Sequence of chain 1.C:
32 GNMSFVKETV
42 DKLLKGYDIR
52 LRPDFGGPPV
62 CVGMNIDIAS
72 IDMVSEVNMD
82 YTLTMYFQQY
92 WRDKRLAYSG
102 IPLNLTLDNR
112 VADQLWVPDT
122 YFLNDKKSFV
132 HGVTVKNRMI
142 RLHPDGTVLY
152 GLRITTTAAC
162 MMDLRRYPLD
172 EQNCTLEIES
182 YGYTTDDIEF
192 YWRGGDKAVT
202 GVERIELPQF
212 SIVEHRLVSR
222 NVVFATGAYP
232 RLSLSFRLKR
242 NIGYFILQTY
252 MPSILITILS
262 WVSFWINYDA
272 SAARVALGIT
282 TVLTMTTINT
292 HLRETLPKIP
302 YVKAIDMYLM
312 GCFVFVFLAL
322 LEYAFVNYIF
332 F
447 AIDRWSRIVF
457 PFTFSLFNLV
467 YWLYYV

The small molecule below binds the protein below.
Small molecule (SMILES): CC(=O)N[C@H]1[C@H](O[C@H]2[C@H](O)[C@@H](NC(C)=O)CO[C@@H]2CO)O[C@H](CO)[C@@H](O[C@@H]2O[C@H](CO[C@H]3O[C@H](CO)[C@@H](O)[C@H](O)[C@@H]3O)[C@@H](O)[C@H](O[C@H]3O[C@H](CO)[C@@H](O)[C@H](O)[C@@H]3O)[C@@H]2O)[C@@H]1O

Binding-site contacts:
Ligand atom O7 contacts residue ARG221 of chain 1.C at 3.6 Å.
Ligand atom C8 contacts residue SER236 of chain 1.C at 3.9 Å.
Ligand atom C7 contacts residue ARG238 of chain 1.C at 3.8 Å.
Ligand atom O3 contacts residue ARG217 of chain 1.C at 3.1 Å (salt-bridge).
Ligand atom O5 contacts residue ASN174 of chain 1.C at 2.3 Å (h-bond).
Ligand atom C7 contacts residue SER236 of chain 1.C at 3.9 Å.
Ligand atom C3 contacts residue SER236 of chain 1.C at 3.4 Å.
Ligand atom O7 contacts residue VAL219 of chain 1.C at 3.8 Å.
Ligand atom O7 contacts residue ARG238 of chain 1.C at 3.4 Å (salt-bridge).
Ligand atom C7 contacts residue ASN174 of chain 1.C at 3.9 Å.
Ligand atom C3 contacts residue ASN174 of chain 1.C at 3.8 Å.
Ligand atom C1 contacts residue ASN174 of chain 1.C at 1.4 Å.
Ligand atom C5 contacts residue ASN174 of chain 1.C at 3.6 Å.
Ligand atom N2 contacts residue ARG221 of chain 1.C at 3.7 Å.
Ligand atom C2 contacts residue VAL219 of chain 1.C at 4.1 Å (hydrophobic).
Ligand atom O7 contacts residue ARG217 of chain 1.C at 2.6 Å (salt-bridge).
Ligand atom O5 contacts residue VAL219 of chain 1.C at 3.5 Å.
Ligand atom C8 contacts residue SER101 of chain 1.F at 3.5 Å.
Ligand atom O3 contacts residue ARG221 of chain 1.C at 3.0 Å (salt-bridge).
Ligand atom C6 contacts residue TYR29 of chain 1.F at 4.1 Å (hydrophobic).
Ligand atom C6 contacts residue SER220 of chain 1.C at 3.6 Å.
Ligand atom O3 contacts residue ASP111 of chain 1.F at 4.0 Å.
Ligand atom C8 contacts residue ASP111 of chain 1.F at 3.9 Å.
Ligand atom C1 contacts residue SER236 of chain 1.C at 4.1 Å.
Ligand atom N2 contacts residue ASN174 of chain 1.C at 3.0 Å (h-bond).
Ligand atom O5 contacts residue ASN28 of chain 1.F at 3.9 Å.
Ligand atom O6 contacts residue ARG217 of chain 1.C at 3.3 Å (salt-bridge).
Ligand atom N2 contacts residue ASP111 of chain 1.F at 3.9 Å.
Ligand atom O3 contacts residue SER236 of chain 1.C at 3.9 Å.
Ligand atom N2 contacts residue SER236 of chain 1.C at 3.0 Å (h-bond).
Ligand atom C7 contacts residue ARG221 of chain 1.C at 3.4 Å.
Ligand atom C2 contacts residue ASN174 of chain 1.C at 2.5 Å.
Ligand atom C4 contacts residue VAL219 of chain 1.C at 4.0 Å (hydrophobic).
Ligand atom C8 contacts residue ARG238 of chain 1.C at 3.5 Å.
Ligand atom C5 contacts residue VAL219 of chain 1.C at 4.1 Å (hydrophobic).
Ligand atom O2 contacts residue THR108 of chain 1.F at 4.0 Å.
Ligand atom N2 contacts residue TYR29 of chain 1.F at 4.0 Å.
Ligand atom C7 contacts residue ARG217 of chain 1.C at 3.5 Å.
Ligand atom C8 contacts residue ARG221 of chain 1.C at 3.6 Å.
Ligand atom C2 contacts residue SER236 of chain 1.C at 3.7 Å.

Sequence of chain 1.F:
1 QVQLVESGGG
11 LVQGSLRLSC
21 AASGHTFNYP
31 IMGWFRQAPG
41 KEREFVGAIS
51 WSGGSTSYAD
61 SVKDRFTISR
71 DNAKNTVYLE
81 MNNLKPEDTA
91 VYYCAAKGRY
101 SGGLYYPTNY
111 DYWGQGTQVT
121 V